The protein below binds the small molecule below.
Small molecule (SMILES): CNCCCC[C@H](NC(=O)[C@H](CCCN=C(N)N)NC(=O)[C@H](C)NC(=O)[C@@H](NC(=O)[C@H](CCC(N)=O)NC(=O)[C@H](CCCCN)NC(=O)[C@@H](NC(=O)[C@H](CCCN=C(N)N)NC(=O)[C@H](C)N)[C@@H](C)O)[C@@H](C)O)C(=O)N[C@@H](CO)C(=O)N[C@H](C=O)[C@@H](C)O

Binding-site contacts:
Ligand atom O contacts residue ASN105 of chain 1.A at 3.0 Å (h-bond).
Ligand atom C contacts residue GLY28 of chain 1.A at 3.5 Å.
Ligand atom CB contacts residue ASP106 of chain 1.A at 3.6 Å.
Ligand atom NH2 contacts residue GLU26 of chain 1.A at 2.6 Å (salt-bridge).
Ligand atom CD contacts residue GLU131 of chain 1.A at 3.3 Å.
Ligand atom O contacts residue LEU59 of chain 1.A at 3.4 Å.
Ligand atom CA contacts residue GLY28 of chain 1.A at 3.3 Å.
Ligand atom CE contacts residue GLU131 of chain 1.A at 3.4 Å.
Ligand atom NZ contacts residue GLU26 of chain 1.A at 3.6 Å (salt-bridge).
Ligand atom CM contacts residue GLU131 of chain 1.A at 3.4 Å.
Ligand atom CG contacts residue GLY28 of chain 1.A at 3.6 Å.
Ligand atom NH1 contacts residue ASN105 of chain 1.A at 3.6 Å.
Ligand atom CG contacts residue ASP106 of chain 1.A at 3.4 Å.
Ligand atom O contacts residue PHE60 of chain 1.A at 3.0 Å (h-bond).
Ligand atom NH1 contacts residue GLU26 of chain 1.A at 3.6 Å (salt-bridge).
Ligand atom CD contacts residue ASP106 of chain 1.A at 3.7 Å.
Ligand atom OG1 contacts residue ILE27 of chain 1.A at 3.3 Å.
Ligand atom NH1 contacts residue ILE27 of chain 1.A at 3.4 Å (h-bond).
Ligand atom CB contacts residue PHE60 of chain 1.A at 3.4 Å (hydrophobic).
Ligand atom CZ contacts residue ASN105 of chain 1.A at 3.7 Å.
Ligand atom CB contacts residue LYS63 of chain 1.A at 3.5 Å.
Ligand atom CG2 contacts residue PHE60 of chain 1.A at 3.4 Å (hydrophobic).
Ligand atom CE contacts residue GLU71 of chain 1.A at 3.1 Å.
Ligand atom NZ contacts residue GLU71 of chain 1.A at 3.5 Å (salt-bridge).
Ligand atom CM contacts residue TYR104 of chain 1.A at 3.5 Å (hydrophobic).
Ligand atom CG2 contacts residue ILE27 of chain 1.A at 3.6 Å (hydrophobic).
Ligand atom N contacts residue GLY28 of chain 1.A at 3.6 Å.
Ligand atom CA contacts residue PHE60 of chain 1.A at 3.7 Å (hydrophobic).
Ligand atom N contacts residue PHE29 of chain 1.A at 3.6 Å.
Ligand atom CB contacts residue TYR34 of chain 1.A at 3.7 Å (hydrophobic).
Ligand atom CG contacts residue TRP109 of chain 1.A at 3.7 Å (hydrophobic).
Ligand atom O contacts residue ILE27 of chain 1.A at 3.4 Å (h-bond).
Ligand atom CZ contacts residue GLU26 of chain 1.A at 3.5 Å.
Ligand atom NZ contacts residue GLU131 of chain 1.A at 2.9 Å (salt-bridge).
Ligand atom CG contacts residue LEU59 of chain 1.A at 3.5 Å (hydrophobic).
Ligand atom N contacts residue GLY28 of chain 1.A at 2.8 Å (h-bond).
Ligand atom NE contacts residue ASN105 of chain 1.A at 3.7 Å.
Ligand atom CG2 contacts residue ASP62 of chain 1.A at 3.6 Å.
Ligand atom CA contacts residue LYS63 of chain 1.A at 3.0 Å.
Ligand atom NE contacts residue ASP106 of chain 1.A at 2.9 Å (salt-bridge).

Sequence of chain 1.A:
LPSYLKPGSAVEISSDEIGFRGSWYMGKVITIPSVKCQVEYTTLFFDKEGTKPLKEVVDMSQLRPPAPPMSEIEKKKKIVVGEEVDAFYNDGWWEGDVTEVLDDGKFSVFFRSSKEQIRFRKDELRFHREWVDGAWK